Sequence of chain 5.D:
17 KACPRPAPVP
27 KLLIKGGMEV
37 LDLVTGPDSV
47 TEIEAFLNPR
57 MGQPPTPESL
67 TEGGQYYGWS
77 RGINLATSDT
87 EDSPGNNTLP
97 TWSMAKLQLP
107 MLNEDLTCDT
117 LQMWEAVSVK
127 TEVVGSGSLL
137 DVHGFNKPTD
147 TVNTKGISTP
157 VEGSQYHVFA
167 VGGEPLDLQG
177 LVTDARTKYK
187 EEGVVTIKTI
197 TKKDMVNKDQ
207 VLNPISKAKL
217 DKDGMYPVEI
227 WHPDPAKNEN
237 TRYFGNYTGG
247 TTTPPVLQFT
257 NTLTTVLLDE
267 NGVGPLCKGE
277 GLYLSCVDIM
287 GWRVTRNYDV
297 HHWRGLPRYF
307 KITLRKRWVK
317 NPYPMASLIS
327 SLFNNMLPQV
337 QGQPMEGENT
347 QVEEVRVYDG

This protein binds this small molecule.
Small molecule (SMILES): CC(=O)N[C@@H]1[C@@H](O[C@@H]2O[C@H](CO)[C@H](O)[C@H](O[C@]3(C(=O)O)C[C@H](O)[C@@H](NC(C)=O)[C@H]([C@H](O)[C@H](O)CO)O3)[C@H]2O)[C@H](O)[C@@H](CO[C@]2(C(=O)O)C[C@H](O)[C@@H](NC(C)=O)[C@H]([C@H](O)[C@H](O)CO)O2)O[C@H]1O

Sequence of chain 5.E:
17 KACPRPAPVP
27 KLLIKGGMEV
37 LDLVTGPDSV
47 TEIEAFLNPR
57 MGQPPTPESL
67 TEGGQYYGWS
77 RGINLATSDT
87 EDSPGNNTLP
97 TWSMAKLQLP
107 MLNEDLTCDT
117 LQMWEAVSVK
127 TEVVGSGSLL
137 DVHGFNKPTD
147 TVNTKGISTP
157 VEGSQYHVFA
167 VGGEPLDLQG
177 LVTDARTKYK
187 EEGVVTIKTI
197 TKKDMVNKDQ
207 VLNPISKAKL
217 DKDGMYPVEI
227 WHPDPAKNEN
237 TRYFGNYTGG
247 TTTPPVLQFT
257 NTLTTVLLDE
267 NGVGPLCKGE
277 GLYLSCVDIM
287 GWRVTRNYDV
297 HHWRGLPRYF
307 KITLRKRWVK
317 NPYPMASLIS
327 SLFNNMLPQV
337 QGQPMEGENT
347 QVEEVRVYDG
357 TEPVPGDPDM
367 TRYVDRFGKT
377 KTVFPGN

Binding-site contacts:
Ligand atom O1A contacts residue TYR72 of chain 5.D at 3.4 Å.
Ligand atom C10 contacts residue TYR72 of chain 5.D at 4.0 Å (hydrophobic).
Ligand atom C6 contacts residue TYR72 of chain 5.D at 3.7 Å (hydrophobic).
Ligand atom O4 contacts residue ASN80 of chain 5.D at 4.1 Å.
Ligand atom C6 contacts residue ASN93 of chain 5.D at 3.4 Å.
Ligand atom C4 contacts residue VAL296 of chain 5.D at 4.2 Å (hydrophobic).
Ligand atom C4 contacts residue HIS298 of chain 5.D at 3.7 Å.
Ligand atom O4 contacts residue THR291 of chain 5.D at 3.9 Å.
Ligand atom C1 contacts residue TYR72 of chain 5.D at 3.8 Å (hydrophobic).
Ligand atom C11 contacts residue TYR72 of chain 5.D at 4.2 Å (hydrophobic).
Ligand atom C2 contacts residue ARG77 of chain 5.D at 4.0 Å.
Ligand atom O4 contacts residue HIS298 of chain 5.D at 2.7 Å (h-bond).
Ligand atom O4 contacts residue GLY78 of chain 5.D at 3.4 Å (h-bond).
Ligand atom C2 contacts residue GLY78 of chain 5.D at 4.2 Å.
Ligand atom O8 contacts residue ARG77 of chain 5.D at 3.5 Å (salt-bridge).
Ligand atom O8 contacts residue TYR72 of chain 5.D at 3.4 Å (h-bond).
Ligand atom C6 contacts residue THR94 of chain 5.D at 4.3 Å.
Ligand atom C3 contacts residue VAL296 of chain 5.D at 3.6 Å (hydrophobic).
Ligand atom O6 contacts residue ASN93 of chain 5.D at 3.6 Å (h-bond).
Ligand atom C5 contacts residue TYR72 of chain 5.D at 3.5 Å (hydrophobic).
Ligand atom O4 contacts residue ARG77 of chain 5.D at 4.2 Å.
Ligand atom O4 contacts residue VAL296 of chain 5.D at 3.9 Å.
Ligand atom O3 contacts residue GLY78 of chain 5.D at 3.7 Å.
Ligand atom C3 contacts residue ARG77 of chain 5.D at 3.3 Å.
Ligand atom C4 contacts residue GLY78 of chain 5.D at 3.9 Å.
Ligand atom O1A contacts residue LYS186 of chain 5.D at 4.3 Å.
Ligand atom C6 contacts residue ASN80 of chain 5.D at 4.3 Å.
Ligand atom C3 contacts residue HIS298 of chain 5.D at 3.8 Å.
Ligand atom O1A contacts residue ARG77 of chain 5.D at 2.7 Å (salt-bridge).
Ligand atom C1 contacts residue ARG77 of chain 5.D at 3.1 Å.
Ligand atom N5 contacts residue TYR72 of chain 5.D at 2.9 Å (h-bond).
Ligand atom O4 contacts residue TYR72 of chain 5.D at 3.7 Å.
Ligand atom O1B contacts residue ARG77 of chain 5.D at 2.4 Å (salt-bridge).
Ligand atom C4 contacts residue ARG77 of chain 5.D at 4.0 Å.
Ligand atom C3 contacts residue GLY78 of chain 5.D at 3.8 Å.
Ligand atom O1B contacts residue TYR72 of chain 5.D at 4.0 Å.
Ligand atom C5 contacts residue ASN93 of chain 5.D at 4.1 Å.
Ligand atom O1A contacts residue GLY78 of chain 5.D at 3.8 Å.
Ligand atom C8 contacts residue ARG77 of chain 5.D at 4.2 Å.
Ligand atom C4 contacts residue TYR72 of chain 5.D at 3.4 Å (hydrophobic).